The protein below binds the small molecule below.
Small molecule (SMILES): CC(C)N=C[C@@H](O)COc1cccc2ccccc12

Sequence of chain 1.A:
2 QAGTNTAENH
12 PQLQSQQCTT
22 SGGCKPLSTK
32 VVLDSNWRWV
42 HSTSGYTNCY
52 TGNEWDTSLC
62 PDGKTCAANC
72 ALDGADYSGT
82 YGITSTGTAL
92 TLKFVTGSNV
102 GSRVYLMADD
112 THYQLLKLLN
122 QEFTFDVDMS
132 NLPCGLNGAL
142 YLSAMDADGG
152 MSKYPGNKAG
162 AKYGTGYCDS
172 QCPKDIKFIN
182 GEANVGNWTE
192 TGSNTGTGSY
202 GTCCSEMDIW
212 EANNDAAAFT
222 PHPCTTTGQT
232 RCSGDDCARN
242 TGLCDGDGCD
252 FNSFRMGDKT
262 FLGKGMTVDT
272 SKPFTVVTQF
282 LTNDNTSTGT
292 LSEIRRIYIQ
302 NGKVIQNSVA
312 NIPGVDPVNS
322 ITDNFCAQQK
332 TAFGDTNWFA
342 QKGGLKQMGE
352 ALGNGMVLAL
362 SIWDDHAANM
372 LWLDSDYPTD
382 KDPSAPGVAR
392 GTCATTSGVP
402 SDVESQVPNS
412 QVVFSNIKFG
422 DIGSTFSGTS

Binding-site contacts:
Ligand atom C5 contacts residue TRP373 of chain 1.A at 3.9 Å (hydrophobic).
Ligand atom C9 contacts residue TRP373 of chain 1.A at 3.5 Å (hydrophobic).
Ligand atom C6 contacts residue TRP373 of chain 1.A at 3.9 Å (hydrophobic).
Ligand atom O1 contacts residue TRP373 of chain 1.A at 3.5 Å.
Ligand atom C16 contacts residue TYR168 of chain 1.A at 3.7 Å (hydrophobic).
Ligand atom C15 contacts residue TYR142 of chain 1.A at 3.6 Å (hydrophobic).
Ligand atom C15 contacts residue GLU212 of chain 1.A at 3.2 Å.
Ligand atom C3 contacts residue ARG240 of chain 1.A at 3.4 Å.
Ligand atom C6 contacts residue TYR378 of chain 1.A at 4.0 Å (hydrophobic).
Ligand atom O1 contacts residue GLN172 of chain 1.A at 4.0 Å.
Ligand atom C13 contacts residue ASP209 of chain 1.A at 3.3 Å.
Ligand atom C11 contacts residue GLN172 of chain 1.A at 4.0 Å.
Ligand atom C16 contacts residue TYR142 of chain 1.A at 4.0 Å (hydrophobic).
Ligand atom C1 contacts residue GLN172 of chain 1.A at 4.1 Å.
Ligand atom C6 contacts residue ALA369 of chain 1.A at 3.4 Å (hydrophobic).
Ligand atom C2 contacts residue ARG240 of chain 1.A at 3.8 Å.
Ligand atom C7 contacts residue ALA369 of chain 1.A at 3.8 Å (hydrophobic).
Ligand atom C14 contacts residue GLU207 of chain 1.A at 3.2 Å.
Ligand atom C1 contacts residue TRP373 of chain 1.A at 3.8 Å (hydrophobic).
Ligand atom C14 contacts residue GLU212 of chain 1.A at 3.5 Å.
Ligand atom O2 contacts residue GLN172 of chain 1.A at 3.4 Å.
Ligand atom C2 contacts residue GLY247 of chain 1.A at 3.9 Å.
Ligand atom C4 contacts residue ARG240 of chain 1.A at 3.5 Å.
Ligand atom C8 contacts residue TRP373 of chain 1.A at 3.2 Å (hydrophobic).
Ligand atom C11 contacts residue TRP373 of chain 1.A at 3.9 Å (hydrophobic).
Ligand atom N1 contacts residue ASP209 of chain 1.A at 3.1 Å (salt-bridge).
Ligand atom N1 contacts residue GLU212 of chain 1.A at 3.2 Å (salt-bridge).
Ligand atom C7 contacts residue TRP373 of chain 1.A at 3.6 Å (hydrophobic).
Ligand atom C16 contacts residue ASP170 of chain 1.A at 3.2 Å.
Ligand atom C16 contacts residue GLU207 of chain 1.A at 3.1 Å.
Ligand atom C13 contacts residue GLN172 of chain 1.A at 3.9 Å.
Ligand atom C10 contacts residue TRP373 of chain 1.A at 3.8 Å (hydrophobic).
Ligand atom C12 contacts residue GLU212 of chain 1.A at 3.5 Å.
Ligand atom C13 contacts residue GLU207 of chain 1.A at 3.4 Å.
Ligand atom C5 contacts residue TYR378 of chain 1.A at 3.2 Å (hydrophobic).
Ligand atom C13 contacts residue GLU212 of chain 1.A at 3.6 Å.
Ligand atom C7 contacts residue ASP366 of chain 1.A at 3.8 Å.
Ligand atom C15 contacts residue TRP364 of chain 1.A at 4.1 Å (hydrophobic).
Ligand atom C15 contacts residue GLU207 of chain 1.A at 3.6 Å.
Ligand atom N1 contacts residue GLU207 of chain 1.A at 2.5 Å (salt-bridge).